A protein and the small-molecule ligand that binds it are described below.
Small molecule (SMILES): CC(=O)N[C@@H]1[C@@H](O)[C@H](O)[C@@H](CO)O[C@H]1O

Binding-site contacts:
Ligand atom C8 contacts residue GLN126 of chain 2.A at 3.9 Å.
Ligand atom C5 contacts residue ASN127 of chain 2.A at 3.6 Å.
Ligand atom C7 contacts residue ASN127 of chain 2.A at 3.4 Å.
Ligand atom N2 contacts residue ASN127 of chain 2.A at 3.1 Å (h-bond).
Ligand atom C3 contacts residue ASN127 of chain 2.A at 3.8 Å.
Ligand atom C7 contacts residue GLN126 of chain 2.A at 4.1 Å.
Ligand atom C2 contacts residue ASN127 of chain 2.A at 2.5 Å.
Ligand atom N2 contacts residue GLN126 of chain 2.A at 4.4 Å.
Ligand atom C1 contacts residue ASN127 of chain 2.A at 1.4 Å.
Ligand atom O7 contacts residue GLN126 of chain 2.A at 4.4 Å.
Ligand atom O7 contacts residue ASN127 of chain 2.A at 3.1 Å (h-bond).
Ligand atom C4 contacts residue ASN127 of chain 2.A at 4.2 Å.
Ligand atom O5 contacts residue ASN127 of chain 2.A at 2.2 Å (h-bond).

Sequence of chain 2.A:
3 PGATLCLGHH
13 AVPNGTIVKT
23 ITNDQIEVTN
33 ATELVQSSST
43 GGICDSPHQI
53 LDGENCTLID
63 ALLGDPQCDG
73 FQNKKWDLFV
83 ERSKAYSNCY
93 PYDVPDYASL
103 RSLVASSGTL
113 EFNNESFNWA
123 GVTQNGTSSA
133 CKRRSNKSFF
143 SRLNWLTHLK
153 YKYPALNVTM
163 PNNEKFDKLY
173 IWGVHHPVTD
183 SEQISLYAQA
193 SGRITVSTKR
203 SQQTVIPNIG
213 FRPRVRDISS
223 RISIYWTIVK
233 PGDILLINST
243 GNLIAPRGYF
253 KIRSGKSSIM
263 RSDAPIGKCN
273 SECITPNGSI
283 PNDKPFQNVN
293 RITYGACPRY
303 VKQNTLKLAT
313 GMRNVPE